Binding-site contacts:
Ligand atom C6 contacts residue THR133 of chain 1.D at 4.0 Å.
Ligand atom O1 contacts residue TYR49 of chain 1.D at 4.2 Å.
Ligand atom N contacts residue THR210 of chain 1.E at 4.0 Å.
Ligand atom C9 contacts residue THR208 of chain 1.E at 4.0 Å.
Ligand atom O1 contacts residue SER209 of chain 1.E at 3.7 Å.
Ligand atom C12 contacts residue THR208 of chain 1.E at 3.5 Å.
Ligand atom N3 contacts residue THR208 of chain 1.E at 3.6 Å.
Ligand atom C17 contacts residue ASN51 of chain 1.D at 3.6 Å.
Ligand atom C10 contacts residue PHE68 of chain 1.D at 4.0 Å (hydrophobic).
Ligand atom C11 contacts residue TYR49 of chain 1.D at 3.9 Å (hydrophobic).
Ligand atom N1 contacts residue THR210 of chain 1.E at 3.9 Å.
Ligand atom C7 contacts residue PHE68 of chain 1.D at 3.3 Å (hydrophobic).
Ligand atom C20 contacts residue ILE206 of chain 1.E at 4.2 Å (hydrophobic).
Ligand atom C6 contacts residue PHE68 of chain 1.D at 3.7 Å (hydrophobic).
Ligand atom C14 contacts residue TYR49 of chain 1.D at 3.9 Å (hydrophobic).
Ligand atom O contacts residue ALA70 of chain 1.D at 3.9 Å.
Ligand atom C13 contacts residue TYR49 of chain 1.D at 4.0 Å (hydrophobic).
Ligand atom O contacts residue PHE68 of chain 1.D at 3.8 Å.
Ligand atom O1 contacts residue THR208 of chain 1.E at 2.5 Å (h-bond).
Ligand atom C2 contacts residue TYR163 of chain 1.E at 3.9 Å (hydrophobic).
Ligand atom N4 contacts residue PHE68 of chain 1.D at 4.0 Å.
Ligand atom C12 contacts residue TYR49 of chain 1.D at 4.0 Å (hydrophobic).
Ligand atom N2 contacts residue PHE68 of chain 1.D at 4.2 Å.
Ligand atom N1 contacts residue THR208 of chain 1.E at 3.2 Å (h-bond).
Ligand atom C7 contacts residue ALA70 of chain 1.D at 3.9 Å (hydrophobic).
Ligand atom C9 contacts residue SER209 of chain 1.E at 3.8 Å.
Ligand atom N4 contacts residue TYR49 of chain 1.D at 3.9 Å.
Ligand atom C7 contacts residue ASP47 of chain 1.D at 3.6 Å.
Ligand atom C16 contacts residue TYR49 of chain 1.D at 3.8 Å (hydrophobic).
Ligand atom N2 contacts residue THR133 of chain 1.D at 2.9 Å (h-bond).
Ligand atom N3 contacts residue TYR49 of chain 1.D at 3.9 Å.
Ligand atom O contacts residue THR133 of chain 1.D at 2.7 Å (h-bond).
Ligand atom C contacts residue TYR213 of chain 1.E at 3.7 Å (hydrophobic).
Ligand atom C5 contacts residue THR133 of chain 1.D at 4.1 Å.
Ligand atom C10 contacts residue TYR49 of chain 1.D at 3.8 Å (hydrophobic).
Ligand atom N contacts residue THR208 of chain 1.E at 3.1 Å (h-bond).
Ligand atom O2 contacts residue HIS105 of chain 1.E at 3.9 Å.
Ligand atom C19 contacts residue HIS105 of chain 1.E at 3.6 Å.
Ligand atom C9 contacts residue TYR49 of chain 1.D at 3.9 Å (hydrophobic).
Ligand atom C13 contacts residue THR208 of chain 1.E at 2.9 Å.

Sequence of chain 1.E:
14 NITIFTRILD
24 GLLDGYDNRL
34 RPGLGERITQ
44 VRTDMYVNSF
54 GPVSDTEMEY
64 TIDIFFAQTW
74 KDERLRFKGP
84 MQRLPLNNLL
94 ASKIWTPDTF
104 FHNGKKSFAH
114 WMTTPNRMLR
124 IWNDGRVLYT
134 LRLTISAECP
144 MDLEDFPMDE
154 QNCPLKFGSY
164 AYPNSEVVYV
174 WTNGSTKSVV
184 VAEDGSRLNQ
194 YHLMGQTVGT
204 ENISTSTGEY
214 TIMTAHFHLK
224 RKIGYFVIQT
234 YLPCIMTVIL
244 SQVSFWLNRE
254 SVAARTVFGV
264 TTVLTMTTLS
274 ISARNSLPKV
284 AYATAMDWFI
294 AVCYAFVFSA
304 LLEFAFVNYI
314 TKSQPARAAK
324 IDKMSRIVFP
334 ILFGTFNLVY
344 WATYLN

A protein and the small-molecule ligand that binds it are described below.
Small molecule (SMILES): Cc1ccc(-c2noc(C)c2Cn2ncc(N3CC4(CCCCO4)C3)cc2=O)nn1

Sequence of chain 1.D:
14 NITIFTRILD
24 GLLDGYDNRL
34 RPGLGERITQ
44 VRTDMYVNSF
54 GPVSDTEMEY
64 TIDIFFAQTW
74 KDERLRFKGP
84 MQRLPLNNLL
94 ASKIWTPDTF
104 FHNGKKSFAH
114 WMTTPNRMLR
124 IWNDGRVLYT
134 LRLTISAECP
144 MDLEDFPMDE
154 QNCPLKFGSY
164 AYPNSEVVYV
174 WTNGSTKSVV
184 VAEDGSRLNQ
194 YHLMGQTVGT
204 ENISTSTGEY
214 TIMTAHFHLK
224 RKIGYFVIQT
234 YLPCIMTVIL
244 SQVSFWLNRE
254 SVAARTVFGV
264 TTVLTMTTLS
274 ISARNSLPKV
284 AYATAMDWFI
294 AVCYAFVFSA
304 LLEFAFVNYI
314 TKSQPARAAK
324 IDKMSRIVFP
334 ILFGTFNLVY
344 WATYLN